Binding-site contacts:
Ligand atom C2 contacts residue ASP35 of chain 1.B at 3.2 Å.
Ligand atom C14 contacts residue ASP35 of chain 1.B at 3.2 Å.
Ligand atom F contacts residue THR113 of chain 1.B at 3.7 Å.
Ligand atom C4 contacts residue VAL152 of chain 1.B at 3.7 Å (hydrophobic).
Ligand atom C17 contacts residue GLU79 of chain 1.B at 3.6 Å.
Ligand atom C3 contacts residue ILE30 of chain 1.B at 3.8 Å (hydrophobic).
Ligand atom C12 contacts residue TYR56 of chain 1.B at 3.9 Å (hydrophobic).
Ligand atom C contacts residue LEU65 of chain 1.B at 4.0 Å (hydrophobic).
Ligand atom C20 contacts residue GLN83 of chain 1.B at 3.8 Å.
Ligand atom O contacts residue MET34 of chain 1.B at 3.1 Å.
Ligand atom C7 contacts residue TYR56 of chain 1.B at 3.9 Å (hydrophobic).
Ligand atom C21 contacts residue GLU79 of chain 1.B at 4.0 Å.
Ligand atom C contacts residue TYR56 of chain 1.B at 4.0 Å (hydrophobic).
Ligand atom O contacts residue TYR56 of chain 1.B at 3.7 Å.
Ligand atom C10 contacts residue TRP55 of chain 1.B at 3.8 Å (hydrophobic).
Ligand atom O1 contacts residue PHE72 of chain 1.B at 4.0 Å.
Ligand atom O1 contacts residue TYR153 of chain 1.B at 3.9 Å.
Ligand atom C2 contacts residue ILE30 of chain 1.B at 3.6 Å (hydrophobic).
Ligand atom C20 contacts residue THR113 of chain 1.B at 4.0 Å.
Ligand atom C19 contacts residue THR116 of chain 1.B at 3.8 Å.
Ligand atom C5 contacts residue TYR56 of chain 1.B at 3.7 Å (hydrophobic).
Ligand atom C5 contacts residue LEU65 of chain 1.B at 4.0 Å (hydrophobic).
Ligand atom C6 contacts residue TYR56 of chain 1.B at 3.8 Å (hydrophobic).
Ligand atom F contacts residue GLN83 of chain 1.B at 3.0 Å.
Ligand atom C1 contacts residue TYR153 of chain 1.B at 3.4 Å (hydrophobic).
Ligand atom C3 contacts residue ASP35 of chain 1.B at 3.1 Å.
Ligand atom C18 contacts residue GLU79 of chain 1.B at 3.9 Å.
Ligand atom O1 contacts residue ASP35 of chain 1.B at 4.0 Å.
Ligand atom N1 contacts residue TYR56 of chain 1.B at 3.7 Å.
Ligand atom C6 contacts residue VAL152 of chain 1.B at 3.7 Å (hydrophobic).
Ligand atom C15 contacts residue ASP35 of chain 1.B at 3.6 Å.
Ligand atom C contacts residue TYR153 of chain 1.B at 3.9 Å (hydrophobic).
Ligand atom F contacts residue THR116 of chain 1.B at 3.0 Å.
Ligand atom C2 contacts residue TYR156 of chain 1.B at 3.5 Å (hydrophobic).
Ligand atom C13 contacts residue MET34 of chain 1.B at 4.0 Å (hydrophobic).
Ligand atom C13 contacts residue TYR56 of chain 1.B at 3.6 Å (hydrophobic).
Ligand atom C16 contacts residue GLU79 of chain 1.B at 3.7 Å.
Ligand atom N contacts residue ASP35 of chain 1.B at 3.1 Å (salt-bridge).
Ligand atom C11 contacts residue MET34 of chain 1.B at 4.0 Å (hydrophobic).
Ligand atom C19 contacts residue GLN83 of chain 1.B at 3.8 Å.

This small molecule binds to this protein.
Small molecule (SMILES): O=C(CN1CCC(CN2Cc3ccccc3C2=O)CC1)c1ccc(F)cc1

Sequence of chain 1.B:
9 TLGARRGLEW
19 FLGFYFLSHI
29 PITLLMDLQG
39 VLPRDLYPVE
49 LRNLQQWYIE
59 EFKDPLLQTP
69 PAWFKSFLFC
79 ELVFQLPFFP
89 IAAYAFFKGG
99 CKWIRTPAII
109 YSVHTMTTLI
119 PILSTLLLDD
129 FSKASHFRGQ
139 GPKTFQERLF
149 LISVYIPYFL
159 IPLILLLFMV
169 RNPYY